The small molecule below binds the protein below.
Small molecule (SMILES): Cc1cc(/N=N/c2cc(S(=O)(=O)O)c(C)cc2C)c(N)cc1O

Sequence of chain 1.A:
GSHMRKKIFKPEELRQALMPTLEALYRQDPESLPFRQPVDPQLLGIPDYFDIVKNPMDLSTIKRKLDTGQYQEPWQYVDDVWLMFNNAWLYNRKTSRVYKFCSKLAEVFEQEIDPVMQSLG

Binding-site contacts:
Ligand atom CE2 contacts residue TYR91 of chain 1.A at 4.3 Å (hydrophobic).
Ligand atom CE2 contacts residue ILE46 of chain 1.A at 3.9 Å (hydrophobic).
Ligand atom CI2 contacts residue PRO34 of chain 1.A at 3.8 Å (hydrophobic).
Ligand atom CJ2 contacts residue PRO34 of chain 1.A at 4.2 Å (hydrophobic).
Ligand atom CJ2 contacts residue LEU44 of chain 1.A at 4.2 Å (hydrophobic).
Ligand atom CI1 contacts residue LEU44 of chain 1.A at 3.8 Å (hydrophobic).
Ligand atom CK contacts residue GLN37 of chain 1.A at 4.2 Å.
Ligand atom CH contacts residue PRO34 of chain 1.A at 4.4 Å (hydrophobic).
Ligand atom CZ contacts residue TYR91 of chain 1.A at 4.0 Å (hydrophobic).
Ligand atom CE2 contacts residue LEU44 of chain 1.A at 4.0 Å (hydrophobic).
Ligand atom OC1 contacts residue ARG97 of chain 1.A at 3.4 Å (salt-bridge).
Ligand atom CE2 contacts residue VAL98 of chain 1.A at 4.4 Å (hydrophobic).
Ligand atom CH contacts residue LEU44 of chain 1.A at 3.3 Å (hydrophobic).
Ligand atom CM contacts residue ASN92 of chain 1.A at 3.9 Å.
Ligand atom CN contacts residue GLN37 of chain 1.A at 3.6 Å.
Ligand atom CM contacts residue ILE46 of chain 1.A at 3.3 Å (hydrophobic).
Ligand atom CI2 contacts residue LEU44 of chain 1.A at 3.5 Å (hydrophobic).
Ligand atom CD2 contacts residue LEU44 of chain 1.A at 3.2 Å (hydrophobic).
Ligand atom OT contacts residue LEU33 of chain 1.A at 4.0 Å.
Ligand atom CM contacts residue TYR91 of chain 1.A at 3.6 Å (hydrophobic).
Ligand atom NA contacts residue LEU44 of chain 1.A at 3.2 Å.
Ligand atom CM contacts residue TYR49 of chain 1.A at 3.4 Å (hydrophobic).
Ligand atom CE1 contacts residue ASN92 of chain 1.A at 4.2 Å.
Ligand atom CM contacts residue LEU44 of chain 1.A at 4.3 Å (hydrophobic).
Ligand atom NL contacts residue ARG97 of chain 1.A at 2.8 Å (salt-bridge).
Ligand atom CE2 contacts residue ASN92 of chain 1.A at 4.2 Å.
Ligand atom OH contacts residue ASN92 of chain 1.A at 3.1 Å (h-bond).
Ligand atom CP contacts residue PRO34 of chain 1.A at 3.2 Å (hydrophobic).
Ligand atom CP contacts residue LEU44 of chain 1.A at 3.4 Å (hydrophobic).
Ligand atom CJ2 contacts residue LEU33 of chain 1.A at 4.4 Å (hydrophobic).
Ligand atom NB contacts residue LEU44 of chain 1.A at 3.7 Å.
Ligand atom CG contacts residue LEU44 of chain 1.A at 3.8 Å (hydrophobic).
Ligand atom OH contacts residue TYR91 of chain 1.A at 2.9 Å.
Ligand atom CP contacts residue VAL39 of chain 1.A at 4.0 Å (hydrophobic).
Ligand atom CZ contacts residue ASN92 of chain 1.A at 3.8 Å.
Ligand atom CJ2 contacts residue GLN37 of chain 1.A at 3.7 Å.
Ligand atom CD2 contacts residue VAL98 of chain 1.A at 4.3 Å (hydrophobic).
Ligand atom CG contacts residue VAL98 of chain 1.A at 4.4 Å (hydrophobic).
Ligand atom CD1 contacts residue ARG97 of chain 1.A at 4.0 Å.
Ligand atom CN contacts residue LEU33 of chain 1.A at 3.8 Å (hydrophobic).